Sequence of chain 1.C:
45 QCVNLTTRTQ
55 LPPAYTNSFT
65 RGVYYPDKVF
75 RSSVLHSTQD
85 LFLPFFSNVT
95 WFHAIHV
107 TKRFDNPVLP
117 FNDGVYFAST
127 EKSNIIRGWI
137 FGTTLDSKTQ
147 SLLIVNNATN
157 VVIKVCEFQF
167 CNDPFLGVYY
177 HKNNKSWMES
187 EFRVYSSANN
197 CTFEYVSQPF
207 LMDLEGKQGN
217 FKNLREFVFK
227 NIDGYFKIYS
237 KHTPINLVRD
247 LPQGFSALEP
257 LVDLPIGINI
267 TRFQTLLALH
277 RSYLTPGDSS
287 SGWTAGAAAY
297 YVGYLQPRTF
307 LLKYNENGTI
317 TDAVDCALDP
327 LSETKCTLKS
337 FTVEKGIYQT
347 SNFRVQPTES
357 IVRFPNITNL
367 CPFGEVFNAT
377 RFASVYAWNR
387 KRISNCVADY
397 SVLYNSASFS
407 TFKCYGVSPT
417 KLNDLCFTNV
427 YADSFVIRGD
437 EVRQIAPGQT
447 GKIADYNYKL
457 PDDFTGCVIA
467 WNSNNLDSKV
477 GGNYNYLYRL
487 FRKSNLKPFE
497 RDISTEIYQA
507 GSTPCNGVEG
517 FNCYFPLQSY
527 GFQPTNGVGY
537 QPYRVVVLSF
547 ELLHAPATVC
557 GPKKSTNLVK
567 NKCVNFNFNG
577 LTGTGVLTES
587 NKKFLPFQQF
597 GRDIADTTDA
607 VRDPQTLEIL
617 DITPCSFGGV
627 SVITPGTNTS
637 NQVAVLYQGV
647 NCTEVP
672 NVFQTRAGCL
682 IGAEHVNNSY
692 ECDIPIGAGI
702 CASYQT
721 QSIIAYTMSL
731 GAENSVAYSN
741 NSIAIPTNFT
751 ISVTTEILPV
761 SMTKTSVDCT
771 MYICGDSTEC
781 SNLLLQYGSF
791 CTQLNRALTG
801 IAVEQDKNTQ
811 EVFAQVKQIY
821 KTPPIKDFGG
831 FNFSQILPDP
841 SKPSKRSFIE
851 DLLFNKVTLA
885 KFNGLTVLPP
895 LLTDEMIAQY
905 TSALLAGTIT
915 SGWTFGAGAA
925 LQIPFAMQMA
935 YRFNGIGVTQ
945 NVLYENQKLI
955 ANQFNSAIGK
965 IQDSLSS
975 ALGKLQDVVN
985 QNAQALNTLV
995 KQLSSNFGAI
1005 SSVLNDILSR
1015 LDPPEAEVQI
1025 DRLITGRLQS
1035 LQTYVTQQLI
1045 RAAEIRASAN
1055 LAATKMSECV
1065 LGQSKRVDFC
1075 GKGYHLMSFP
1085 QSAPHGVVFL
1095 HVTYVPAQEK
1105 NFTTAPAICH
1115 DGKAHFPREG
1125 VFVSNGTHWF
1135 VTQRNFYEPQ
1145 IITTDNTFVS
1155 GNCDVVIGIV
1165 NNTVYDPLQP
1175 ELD

Binding-site contacts:
Ligand atom C3 contacts residue THR155 of chain 1.C at 3.3 Å.
Ligand atom C4 contacts residue THR155 of chain 1.C at 4.4 Å.
Ligand atom N2 contacts residue THR155 of chain 1.C at 2.7 Å (h-bond).
Ligand atom C6 contacts residue VAL202 of chain 1.C at 3.9 Å (hydrophobic).
Ligand atom O7 contacts residue ASN153 of chain 1.C at 3.0 Å (h-bond).
Ligand atom C8 contacts residue ASN153 of chain 1.C at 4.3 Å.
Ligand atom O4 contacts residue ASN156 of chain 1.C at 4.0 Å.
Ligand atom C8 contacts residue THR155 of chain 1.C at 3.6 Å.
Ligand atom C2 contacts residue ASN156 of chain 1.C at 4.0 Å.
Ligand atom O5 contacts residue VAL158 of chain 1.C at 3.7 Å.
Ligand atom N2 contacts residue ASN153 of chain 1.C at 2.9 Å (h-bond).
Ligand atom C3 contacts residue ASN156 of chain 1.C at 3.4 Å.
Ligand atom O5 contacts residue ASN156 of chain 1.C at 3.9 Å.
Ligand atom O3 contacts residue THR155 of chain 1.C at 4.1 Å.
Ligand atom C1 contacts residue THR155 of chain 1.C at 3.1 Å.
Ligand atom C4 contacts residue ASN156 of chain 1.C at 3.8 Å.
Ligand atom C5 contacts residue THR155 of chain 1.C at 4.4 Å.
Ligand atom C1 contacts residue ASN153 of chain 1.C at 1.4 Å.
Ligand atom N2 contacts residue ASN156 of chain 1.C at 4.3 Å.
Ligand atom O7 contacts residue GLU185 of chain 1.C at 4.2 Å.
Ligand atom O5 contacts residue ASN153 of chain 1.C at 2.4 Å (h-bond).
Ligand atom C6 contacts residue VAL158 of chain 1.C at 3.6 Å (hydrophobic).
Ligand atom C2 contacts residue ASN153 of chain 1.C at 2.4 Å.
Ligand atom O5 contacts residue THR155 of chain 1.C at 4.3 Å.
Ligand atom O6 contacts residue VAL158 of chain 1.C at 4.0 Å.
Ligand atom C5 contacts residue VAL202 of chain 1.C at 4.5 Å (hydrophobic).
Ligand atom C1 contacts residue ASN156 of chain 1.C at 3.5 Å.
Ligand atom C5 contacts residue ASN153 of chain 1.C at 3.7 Å.
Ligand atom C5 contacts residue ASN156 of chain 1.C at 3.4 Å.
Ligand atom C4 contacts residue ASN153 of chain 1.C at 4.2 Å.
Ligand atom C7 contacts residue THR155 of chain 1.C at 3.8 Å.
Ligand atom C3 contacts residue ASN153 of chain 1.C at 3.8 Å.
Ligand atom C5 contacts residue VAL158 of chain 1.C at 4.2 Å (hydrophobic).
Ligand atom C7 contacts residue ASN153 of chain 1.C at 3.1 Å.
Ligand atom C8 contacts residue ALA154 of chain 1.C at 3.6 Å (hydrophobic).
Ligand atom C2 contacts residue THR155 of chain 1.C at 3.2 Å.

This small molecule binds to this protein.
Small molecule (SMILES): CC(=O)N[C@@H]1[C@@H](O)[C@H](O)[C@@H](CO)O[C@H]1O